Binding-site contacts:
Ligand atom C6 contacts residue TRP181 of chain 1.A at 3.9 Å (hydrophobic).
Ligand atom C5 contacts residue TRP181 of chain 1.A at 3.5 Å (hydrophobic).
Ligand atom O2 contacts residue TRP181 of chain 1.A at 3.3 Å (h-bond).
Ligand atom C12 contacts residue ASN228 of chain 1.A at 3.5 Å.
Ligand atom C13 contacts residue TRP181 of chain 1.A at 4.0 Å (hydrophobic).
Ligand atom C6 contacts residue LYS227 of chain 1.A at 4.2 Å.
Ligand atom OH contacts residue LYS227 of chain 1.A at 4.2 Å.
Ligand atom O3 contacts residue TRP181 of chain 1.A at 3.4 Å (h-bond).
Ligand atom N contacts residue TRP163 of chain 1.A at 4.0 Å.
Ligand atom C1 contacts residue TRP181 of chain 1.A at 4.4 Å (hydrophobic).
Ligand atom C7 contacts residue LYS227 of chain 1.A at 3.4 Å.
Ligand atom OH contacts residue ASN228 of chain 1.A at 2.9 Å (h-bond).
Ligand atom C15 contacts residue TRP181 of chain 1.A at 4.1 Å (hydrophobic).
Ligand atom C11 contacts residue ASN228 of chain 1.A at 4.3 Å.
Ligand atom C15 contacts residue TRP163 of chain 1.A at 4.2 Å (hydrophobic).
Ligand atom O2 contacts residue MET210 of chain 1.A at 4.1 Å.
Ligand atom C8 contacts residue LYS227 of chain 1.A at 3.4 Å.
Ligand atom C10 contacts residue TRP163 of chain 1.A at 3.2 Å (hydrophobic).
Ligand atom C4 contacts residue TRP181 of chain 1.A at 3.7 Å (hydrophobic).
Ligand atom O3 contacts residue LYS227 of chain 1.A at 3.0 Å (salt-bridge).
Ligand atom C7 contacts residue TRP181 of chain 1.A at 3.5 Å (hydrophobic).
Ligand atom C4 contacts residue LYS227 of chain 1.A at 4.2 Å.
Ligand atom C3 contacts residue TRP181 of chain 1.A at 4.3 Å (hydrophobic).
Ligand atom C7 contacts residue ASN228 of chain 1.A at 4.3 Å.
Ligand atom C8 contacts residue ASN228 of chain 1.A at 2.6 Å.
Ligand atom C9 contacts residue ASN228 of chain 1.A at 3.8 Å.
Ligand atom C4 contacts residue GLN165 of chain 1.A at 4.1 Å.
Ligand atom O2 contacts residue LYS227 of chain 1.A at 3.6 Å (salt-bridge).
Ligand atom C14 contacts residue TRP181 of chain 1.A at 3.4 Å (hydrophobic).
Ligand atom C5 contacts residue LYS227 of chain 1.A at 3.8 Å.
Ligand atom O2 contacts residue ASN228 of chain 1.A at 4.2 Å.
Ligand atom C13 contacts residue ASN228 of chain 1.A at 4.1 Å.
Ligand atom C9 contacts residue LYS227 of chain 1.A at 4.2 Å.

Sequence of chain 1.A:
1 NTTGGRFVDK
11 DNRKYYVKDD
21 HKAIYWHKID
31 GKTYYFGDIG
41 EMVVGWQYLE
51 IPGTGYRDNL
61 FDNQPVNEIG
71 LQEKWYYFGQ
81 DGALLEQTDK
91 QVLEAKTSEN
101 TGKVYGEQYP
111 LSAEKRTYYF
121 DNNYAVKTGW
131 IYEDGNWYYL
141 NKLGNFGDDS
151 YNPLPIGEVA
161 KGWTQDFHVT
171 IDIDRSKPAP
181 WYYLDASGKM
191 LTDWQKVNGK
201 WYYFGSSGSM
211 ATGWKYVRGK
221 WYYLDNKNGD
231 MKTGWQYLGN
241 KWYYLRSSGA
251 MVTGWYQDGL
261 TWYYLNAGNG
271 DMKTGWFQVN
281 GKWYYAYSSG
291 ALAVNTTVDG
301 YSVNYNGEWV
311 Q

The small molecule below binds the protein below.
Small molecule (SMILES): CN1[C@@H]2CC[C@H]1CC(OC(=O)[C@H](CO)c1ccccc1)C2